Sequence of chain 1.B:
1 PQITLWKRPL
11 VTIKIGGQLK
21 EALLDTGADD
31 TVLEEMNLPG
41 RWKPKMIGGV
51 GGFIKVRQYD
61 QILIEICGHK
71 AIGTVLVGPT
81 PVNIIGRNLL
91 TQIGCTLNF

Binding-site contacts:
Ligand atom N1 contacts residue LEU76 of chain 1.A at 3.8 Å.
Ligand atom C32 contacts residue ASP25 of chain 1.A at 3.2 Å.
Ligand atom C3 contacts residue ALA28 of chain 1.A at 3.4 Å (hydrophobic).
Ligand atom O26 contacts residue ASP29 of chain 1.B at 3.2 Å (salt-bridge).
Ligand atom O23 contacts residue ALA28 of chain 1.B at 3.5 Å.
Ligand atom C2 contacts residue ASP30 of chain 1.A at 3.5 Å.
Ligand atom C17 contacts residue ASP25 of chain 1.A at 3.3 Å.
Ligand atom C20 contacts residue GLY27 of chain 1.A at 3.5 Å.
Ligand atom O9 contacts residue ILE84 of chain 1.A at 3.7 Å.
Ligand atom N1 contacts residue ASP30 of chain 1.A at 3.0 Å (salt-bridge).
Ligand atom C29 contacts residue GLY27 of chain 1.B at 3.7 Å.
Ligand atom O10 contacts residue GLY48 of chain 1.A at 3.7 Å.
Ligand atom C6 contacts residue GLY48 of chain 1.A at 3.6 Å.
Ligand atom C37 contacts residue GLY27 of chain 1.B at 3.2 Å.
Ligand atom C31 contacts residue GLY48 of chain 1.B at 3.3 Å.
Ligand atom O28 contacts residue ASP29 of chain 1.B at 2.8 Å (salt-bridge).
Ligand atom O10 contacts residue GLY49 of chain 1.A at 3.1 Å.
Ligand atom O18 contacts residue GLY27 of chain 1.B at 3.4 Å.
Ligand atom C3 contacts residue ASP30 of chain 1.A at 3.1 Å.
Ligand atom O18 contacts residue ASP25 of chain 1.A at 2.5 Å (salt-bridge).
Ligand atom C3 contacts residue VAL32 of chain 1.A at 3.7 Å (hydrophobic).
Ligand atom C17 contacts residue ASP25 of chain 1.B at 3.4 Å.
Ligand atom C27 contacts residue ASP29 of chain 1.B at 3.5 Å.
Ligand atom C32 contacts residue GLY27 of chain 1.B at 3.5 Å.
Ligand atom O10 contacts residue VAL50 of chain 1.B at 3.4 Å.
Ligand atom C32 contacts residue ILE84 of chain 1.A at 3.8 Å (hydrophobic).
Ligand atom C18 contacts residue ILE84 of chain 1.B at 3.6 Å (hydrophobic).
Ligand atom C16 contacts residue ASP25 of chain 1.A at 3.2 Å.
Ligand atom C7 contacts residue ILE47 of chain 1.A at 3.7 Å (hydrophobic).
Ligand atom C34 contacts residue VAL50 of chain 1.B at 3.8 Å (hydrophobic).
Ligand atom C30 contacts residue GLY48 of chain 1.B at 3.2 Å.
Ligand atom C4 contacts residue ALA28 of chain 1.A at 3.6 Å (hydrophobic).
Ligand atom C29 contacts residue ASP29 of chain 1.B at 3.6 Å.
Ligand atom O9 contacts residue VAL50 of chain 1.B at 3.4 Å.
Ligand atom N20 contacts residue GLY27 of chain 1.B at 2.9 Å (h-bond).
Ligand atom C34 contacts residue PRO81 of chain 1.A at 3.6 Å (hydrophobic).
Ligand atom O26 contacts residue ASP30 of chain 1.B at 3.1 Å (salt-bridge).
Ligand atom C35 contacts residue PRO81 of chain 1.A at 3.7 Å (hydrophobic).
Ligand atom O18 contacts residue ASP25 of chain 1.B at 2.6 Å (salt-bridge).
Ligand atom C19 contacts residue GLY27 of chain 1.B at 3.7 Å.

Sequence of chain 1.A:
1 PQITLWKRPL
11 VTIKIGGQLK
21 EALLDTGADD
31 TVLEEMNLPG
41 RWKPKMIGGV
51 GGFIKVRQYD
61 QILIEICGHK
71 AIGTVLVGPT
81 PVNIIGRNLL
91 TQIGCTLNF

This protein binds this small molecule.
Small molecule (SMILES): CCC(CC)CN(C[C@@H](O)[C@H](Cc1ccccc1)NC(=O)O[C@H]1CO[C@H]2OCC[C@H]21)S(=O)(=O)c1ccc(N)cc1